Sequence of chain 1.B:
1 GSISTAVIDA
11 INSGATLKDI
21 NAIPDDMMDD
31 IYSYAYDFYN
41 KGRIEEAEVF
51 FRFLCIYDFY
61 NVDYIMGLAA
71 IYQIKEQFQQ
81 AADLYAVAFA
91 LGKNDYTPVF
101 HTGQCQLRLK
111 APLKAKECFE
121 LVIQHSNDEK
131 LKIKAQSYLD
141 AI

A protein and the small-molecule ligand that binds it are described below.
Small molecule (SMILES): c1cc2c(cc1CNC1CCCC1)OCO2

Binding-site contacts:
Ligand atom C7 contacts residue LYS114 of chain 1.B at 4.1 Å.
Ligand atom C11 contacts residue GLU117 of chain 1.B at 3.5 Å.
Ligand atom C11 contacts residue LYS114 of chain 1.B at 4.3 Å.
Ligand atom C10 contacts residue ASN94 of chain 1.A at 3.5 Å.
Ligand atom C6 contacts residue LEU121 of chain 1.B at 3.7 Å (hydrophobic).
Ligand atom C3 contacts residue VAL99 of chain 1.B at 4.1 Å (hydrophobic).
Ligand atom C12 contacts residue PHE89 of chain 1.B at 4.1 Å (hydrophobic).
Ligand atom C contacts residue TYR96 of chain 1.A at 3.5 Å (hydrophobic).
Ligand atom O contacts residue THR102 of chain 1.B at 2.9 Å (h-bond).
Ligand atom C8 contacts residue ASN94 of chain 1.A at 3.8 Å.
Ligand atom C5 contacts residue CYS118 of chain 1.B at 4.1 Å (hydrophobic).
Ligand atom O contacts residue VAL99 of chain 1.B at 3.7 Å.
Ligand atom C7 contacts residue GLU117 of chain 1.B at 3.1 Å.
Ligand atom C contacts residue LEU121 of chain 1.B at 3.9 Å (hydrophobic).
Ligand atom C12 contacts residue PRO98 of chain 1.B at 3.9 Å (hydrophobic).
Ligand atom C9 contacts residue ASN94 of chain 1.A at 3.7 Å.
Ligand atom O1 contacts residue VAL99 of chain 1.B at 4.1 Å.
Ligand atom C5 contacts residue LEU121 of chain 1.B at 3.9 Å (hydrophobic).
Ligand atom C12 contacts residue TYR85 of chain 1.B at 3.9 Å (hydrophobic).
Ligand atom C1 contacts residue PHE89 of chain 1.B at 3.9 Å (hydrophobic).
Ligand atom C1 contacts residue PHE89 of chain 1.A at 3.9 Å (hydrophobic).
Ligand atom C3 contacts residue THR102 of chain 1.B at 4.1 Å.
Ligand atom C7 contacts residue CYS118 of chain 1.B at 4.1 Å (hydrophobic).
Ligand atom O1 contacts residue PHE89 of chain 1.B at 3.6 Å.
Ligand atom C2 contacts residue VAL99 of chain 1.B at 4.0 Å (hydrophobic).
Ligand atom N contacts residue CYS118 of chain 1.B at 3.9 Å.
Ligand atom C6 contacts residue CYS118 of chain 1.B at 4.0 Å (hydrophobic).
Ligand atom C4 contacts residue VAL99 of chain 1.B at 4.0 Å (hydrophobic).
Ligand atom C12 contacts residue ALA86 of chain 1.B at 3.6 Å (hydrophobic).
Ligand atom O1 contacts residue ALA86 of chain 1.B at 3.5 Å.
Ligand atom C4 contacts residue CYS118 of chain 1.B at 3.4 Å (hydrophobic).
Ligand atom C10 contacts residue GLU117 of chain 1.B at 4.0 Å.
Ligand atom C12 contacts residue THR102 of chain 1.B at 3.2 Å.
Ligand atom C8 contacts residue GLU117 of chain 1.B at 3.2 Å.
Ligand atom C2 contacts residue PHE89 of chain 1.B at 4.1 Å (hydrophobic).
Ligand atom C9 contacts residue GLU117 of chain 1.B at 3.4 Å.
Ligand atom C4 contacts residue THR102 of chain 1.B at 4.2 Å.
Ligand atom C12 contacts residue VAL99 of chain 1.B at 3.9 Å (hydrophobic).
Ligand atom O contacts residue PRO98 of chain 1.B at 4.0 Å.
Ligand atom C1 contacts residue TYR96 of chain 1.A at 3.8 Å (hydrophobic).

Sequence of chain 1.A:
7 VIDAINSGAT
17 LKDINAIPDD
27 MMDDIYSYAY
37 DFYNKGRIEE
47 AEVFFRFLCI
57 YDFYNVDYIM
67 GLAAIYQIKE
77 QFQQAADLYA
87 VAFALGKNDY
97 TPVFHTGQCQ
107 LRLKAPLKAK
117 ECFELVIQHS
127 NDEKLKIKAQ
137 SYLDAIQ